Sequence of chain 1.F:
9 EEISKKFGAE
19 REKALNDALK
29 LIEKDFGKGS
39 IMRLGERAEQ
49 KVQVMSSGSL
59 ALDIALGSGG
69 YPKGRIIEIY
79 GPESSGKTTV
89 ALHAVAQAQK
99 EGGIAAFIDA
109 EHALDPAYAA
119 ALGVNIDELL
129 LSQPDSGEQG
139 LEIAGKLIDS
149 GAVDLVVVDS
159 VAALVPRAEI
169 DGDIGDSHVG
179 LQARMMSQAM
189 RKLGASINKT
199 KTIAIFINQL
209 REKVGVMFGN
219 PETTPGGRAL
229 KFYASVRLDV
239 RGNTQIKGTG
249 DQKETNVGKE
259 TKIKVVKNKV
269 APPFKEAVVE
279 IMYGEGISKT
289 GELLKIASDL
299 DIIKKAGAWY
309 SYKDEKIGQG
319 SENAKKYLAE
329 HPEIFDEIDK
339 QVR

Binding-site contacts:
Ligand atom O3' contacts residue LYS257 of chain 1.F at 1.3 Å (salt-bridge).
Ligand atom O1A contacts residue LYS85 of chain 1.F at 2.4 Å.
Ligand atom C1' contacts residue TYR116 of chain 1.F at 3.3 Å (hydrophobic).
Ligand atom O3G contacts residue LYS267 of chain 1.E at 2.5 Å (salt-bridge).
Ligand atom PA contacts residue GLY84 of chain 1.F at 2.8 Å.
Ligand atom PA contacts residue THR86 of chain 1.F at 2.8 Å.
Ligand atom PB contacts residue SER83 of chain 1.F at 3.4 Å.
Ligand atom O2A contacts residue GLY84 of chain 1.F at 1.3 Å (h-bond).
Ligand atom O1B contacts residue LYS85 of chain 1.F at 2.5 Å (salt-bridge).
Ligand atom C1' contacts residue LYS257 of chain 1.F at 3.5 Å.
Ligand atom C2' contacts residue LYS257 of chain 1.F at 3.2 Å.
Ligand atom O4' contacts residue THR87 of chain 1.F at 3.4 Å.
Ligand atom O2A contacts residue SER83 of chain 1.F at 2.6 Å.
Ligand atom O3G contacts residue THR86 of chain 1.F at 3.0 Å (h-bond).
Ligand atom O2G contacts residue LYS85 of chain 1.F at 3.2 Å (salt-bridge).
Ligand atom C3' contacts residue LYS257 of chain 1.F at 2.6 Å.
Ligand atom O2A contacts residue LYS85 of chain 1.F at 2.6 Å (salt-bridge).
Ligand atom O1B contacts residue SER82 of chain 1.F at 2.5 Å (h-bond).
Ligand atom O1A contacts residue THR86 of chain 1.F at 1.3 Å (h-bond).
Ligand atom PB contacts residue LYS85 of chain 1.F at 3.3 Å.
Ligand atom O1A contacts residue GLY84 of chain 1.F at 3.1 Å.
Ligand atom S1G contacts residue LYS265 of chain 1.E at 2.9 Å (salt-bridge).
Ligand atom O4' contacts residue TYR116 of chain 1.F at 3.3 Å (h-bond).
Ligand atom PB contacts residue SER82 of chain 1.F at 2.6 Å.
Ligand atom O3A contacts residue GLY84 of chain 1.F at 3.5 Å (h-bond).
Ligand atom S1G contacts residue PHE230 of chain 1.E at 3.3 Å (h-bond).
Ligand atom O5' contacts residue THR86 of chain 1.F at 3.4 Å (h-bond).
Ligand atom S1G contacts residue LYS267 of chain 1.E at 3.2 Å (salt-bridge).
Ligand atom O2B contacts residue SER82 of chain 1.F at 1.4 Å.
Ligand atom O2' contacts residue LYS257 of chain 1.F at 2.9 Å (salt-bridge).
Ligand atom O1B contacts residue LYS265 of chain 1.E at 3.1 Å (salt-bridge).
Ligand atom O3A contacts residue LYS85 of chain 1.F at 3.0 Å (salt-bridge).
Ligand atom C4' contacts residue LYS257 of chain 1.F at 3.5 Å.
Ligand atom PB contacts residue LYS265 of chain 1.E at 3.4 Å.
Ligand atom O3B contacts residue LYS265 of chain 1.E at 3.1 Å (salt-bridge).
Ligand atom O2B contacts residue SER83 of chain 1.F at 2.5 Å (h-bond).
Ligand atom PA contacts residue LYS85 of chain 1.F at 3.2 Å.
Ligand atom O3' contacts residue SER82 of chain 1.F at 3.3 Å (h-bond).
Ligand atom PG contacts residue LYS267 of chain 1.E at 3.3 Å.
Ligand atom O1A contacts residue THR87 of chain 1.F at 3.3 Å (h-bond).

Sequence of chain 1.E:
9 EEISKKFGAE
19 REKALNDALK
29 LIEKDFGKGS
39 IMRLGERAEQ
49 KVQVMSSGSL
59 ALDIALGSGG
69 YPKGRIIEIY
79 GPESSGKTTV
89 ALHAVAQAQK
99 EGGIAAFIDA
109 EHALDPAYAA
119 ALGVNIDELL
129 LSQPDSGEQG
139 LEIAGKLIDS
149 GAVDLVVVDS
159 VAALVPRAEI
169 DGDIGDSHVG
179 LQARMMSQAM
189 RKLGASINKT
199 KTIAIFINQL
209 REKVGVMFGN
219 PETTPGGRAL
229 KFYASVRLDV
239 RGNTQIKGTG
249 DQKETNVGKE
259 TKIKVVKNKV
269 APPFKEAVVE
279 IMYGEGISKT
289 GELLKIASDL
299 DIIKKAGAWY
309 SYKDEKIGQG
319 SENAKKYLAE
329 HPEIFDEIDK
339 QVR

A small-molecule ligand and the protein it binds are described below.
Small molecule (SMILES): Nc1ncnc2c1ncn2[C@@H]1O[C@H](COP(=O)(O)OP(=O)(O)OP(O)(O)=S)[C@@H](O)[C@H]1O